Binding-site contacts:
Ligand atom C8 contacts residue GLU67 of chain 2.A at 3.4 Å.
Ligand atom C8 contacts residue ASN73 of chain 2.A at 4.4 Å.
Ligand atom O7 contacts residue ASN73 of chain 2.A at 3.0 Å (h-bond).
Ligand atom N2 contacts residue ASN73 of chain 2.A at 2.9 Å (h-bond).
Ligand atom C7 contacts residue ASN73 of chain 2.A at 3.4 Å.
Ligand atom C4 contacts residue ASN73 of chain 2.A at 4.2 Å.
Ligand atom N2 contacts residue GLU70 of chain 2.A at 4.2 Å.
Ligand atom O7 contacts residue PRO68 of chain 2.A at 4.4 Å.
Ligand atom C2 contacts residue ASN73 of chain 2.A at 2.5 Å.
Ligand atom C1 contacts residue ASN73 of chain 2.A at 1.4 Å.
Ligand atom C8 contacts residue PRO68 of chain 2.A at 4.3 Å (hydrophobic).
Ligand atom C3 contacts residue ASN73 of chain 2.A at 3.8 Å.
Ligand atom C5 contacts residue ASN73 of chain 2.A at 3.6 Å.
Ligand atom C7 contacts residue GLU67 of chain 2.A at 4.3 Å.
Ligand atom O7 contacts residue GLU67 of chain 2.A at 4.2 Å.
Ligand atom C8 contacts residue GLU70 of chain 2.A at 4.3 Å.
Ligand atom O5 contacts residue ASN73 of chain 2.A at 2.4 Å (h-bond).
Ligand atom O6 contacts residue ASN168 of chain 2.A at 3.2 Å (h-bond).
Ligand atom C6 contacts residue ASN168 of chain 2.A at 3.8 Å.

Sequence of chain 2.A:
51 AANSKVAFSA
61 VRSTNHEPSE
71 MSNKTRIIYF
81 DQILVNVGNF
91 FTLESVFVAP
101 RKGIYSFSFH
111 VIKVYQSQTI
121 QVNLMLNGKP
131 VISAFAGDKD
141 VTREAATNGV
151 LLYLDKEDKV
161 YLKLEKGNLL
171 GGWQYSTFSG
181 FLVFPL

This protein binds this small molecule.
Small molecule (SMILES): CC(=O)N[C@@H]1[C@@H](O)[C@H](O)[C@@H](CO)O[C@H]1O